Sequence of chain 44.E:
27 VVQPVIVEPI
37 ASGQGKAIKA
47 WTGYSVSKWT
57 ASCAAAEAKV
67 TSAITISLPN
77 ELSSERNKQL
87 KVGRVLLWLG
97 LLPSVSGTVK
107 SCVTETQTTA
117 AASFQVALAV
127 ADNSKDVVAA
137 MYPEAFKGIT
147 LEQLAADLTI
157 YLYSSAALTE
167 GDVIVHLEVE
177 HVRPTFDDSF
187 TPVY

Binding-site contacts:
Ligand atom C6 contacts residue TRP47 of chain 44.E at 3.9 Å (hydrophobic).
Ligand atom C4 contacts residue TRP47 of chain 44.E at 3.9 Å (hydrophobic).
Ligand atom OP1 contacts residue LYS45 of chain 30.F at 4.3 Å.
Ligand atom C1' contacts residue GLU140 of chain 44.E at 3.2 Å.
Ligand atom O2' contacts residue GLU140 of chain 44.E at 3.0 Å (salt-bridge).
Ligand atom N6 contacts residue TRP47 of chain 44.E at 4.2 Å.
Ligand atom O4' contacts residue LYS143 of chain 44.E at 4.2 Å.
Ligand atom N9 contacts residue TRP47 of chain 44.E at 4.0 Å.
Ligand atom N9 contacts residue LYS143 of chain 44.E at 3.8 Å.
Ligand atom C8 contacts residue LYS143 of chain 44.E at 2.8 Å.
Ligand atom C8 contacts residue GLU140 of chain 44.E at 4.1 Å.
Ligand atom N1 contacts residue TRP47 of chain 44.E at 3.8 Å.
Ligand atom N3 contacts residue TRP47 of chain 44.E at 3.9 Å.
Ligand atom C2 contacts residue TRP47 of chain 44.E at 3.8 Å (hydrophobic).
Ligand atom C8 contacts residue TRP47 of chain 44.E at 4.0 Å (hydrophobic).
Ligand atom C2' contacts residue GLU140 of chain 44.E at 3.5 Å.
Ligand atom O4' contacts residue GLU140 of chain 44.E at 4.1 Å.
Ligand atom C1' contacts residue TRP47 of chain 44.E at 4.3 Å (hydrophobic).
Ligand atom O4' contacts residue TRP47 of chain 44.E at 4.0 Å.
Ligand atom C2' contacts residue LYS143 of chain 44.E at 4.5 Å.
Ligand atom N7 contacts residue TRP47 of chain 44.E at 4.0 Å.
Ligand atom C1' contacts residue LYS143 of chain 44.E at 4.0 Å.
Ligand atom C5 contacts residue TRP47 of chain 44.E at 4.0 Å (hydrophobic).
Ligand atom N7 contacts residue LYS143 of chain 44.E at 3.7 Å.
Ligand atom N9 contacts residue GLU140 of chain 44.E at 4.1 Å.

This small molecule binds to this protein.
Small molecule (SMILES): Nc1ncnc2c1ncn2[C@@H]1O[C@H](COP(=O)=O)[C@@H](O[P](=O)(O)OC[C@H]2O[C@@H](n3ccc(=O)[nH]c3=O)[C@H](O)[C@@H]2O)[C@H]1O

Sequence of chain 30.F:
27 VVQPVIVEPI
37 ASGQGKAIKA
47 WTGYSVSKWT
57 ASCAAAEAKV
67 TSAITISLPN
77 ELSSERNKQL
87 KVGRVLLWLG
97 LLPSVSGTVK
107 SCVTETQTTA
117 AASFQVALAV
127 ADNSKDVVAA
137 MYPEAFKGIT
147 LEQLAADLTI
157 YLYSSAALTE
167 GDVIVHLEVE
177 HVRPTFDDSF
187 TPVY